Sequence of chain 1.B:
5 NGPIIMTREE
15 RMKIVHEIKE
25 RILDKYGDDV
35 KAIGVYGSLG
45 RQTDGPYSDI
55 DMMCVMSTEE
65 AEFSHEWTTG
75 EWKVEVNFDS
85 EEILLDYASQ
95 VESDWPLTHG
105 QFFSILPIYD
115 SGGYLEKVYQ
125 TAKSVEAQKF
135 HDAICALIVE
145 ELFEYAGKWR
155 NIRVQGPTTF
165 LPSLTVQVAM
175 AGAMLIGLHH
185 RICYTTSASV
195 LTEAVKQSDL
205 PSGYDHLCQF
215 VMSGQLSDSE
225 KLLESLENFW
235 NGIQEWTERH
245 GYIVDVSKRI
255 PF

A small-molecule ligand and the protein it binds are described below.
Small molecule (SMILES): Nc1ncnc2c1ncn2[C@@H]1O[C@H](CO[P](=O)(O)C[P](=O)(O)OP(=O)(O)O)[C@@H](O)[C@H]1O

Sequence of chain 1.A:
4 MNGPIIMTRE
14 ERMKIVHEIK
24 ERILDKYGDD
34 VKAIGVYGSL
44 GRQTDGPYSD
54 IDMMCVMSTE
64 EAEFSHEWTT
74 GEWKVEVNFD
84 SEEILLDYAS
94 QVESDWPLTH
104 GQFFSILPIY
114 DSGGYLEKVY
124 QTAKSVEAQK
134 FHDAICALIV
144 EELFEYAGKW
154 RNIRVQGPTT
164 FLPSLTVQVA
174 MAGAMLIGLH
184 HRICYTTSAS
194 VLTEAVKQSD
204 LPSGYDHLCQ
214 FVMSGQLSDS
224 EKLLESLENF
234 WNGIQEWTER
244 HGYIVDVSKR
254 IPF

Binding-site contacts:
Ligand atom O3' contacts residue ARG45 of chain 1.A at 2.9 Å (salt-bridge).
Ligand atom O1B contacts residue GLY41 of chain 1.A at 3.6 Å.
Ligand atom O3B contacts residue SER42 of chain 1.A at 3.4 Å.
Ligand atom O3G contacts residue SER52 of chain 1.A at 2.6 Å (h-bond).
Ligand atom C5' contacts residue NMY1 of chain 1.C at 3.4 Å.
Ligand atom PA contacts residue NMY1 of chain 1.C at 3.3 Å.
Ligand atom O3' contacts residue THR189 of chain 1.A at 3.2 Å (h-bond).
Ligand atom PA contacts residue GLU148 of chain 1.B at 3.5 Å.
Ligand atom O1A contacts residue LYS152 of chain 1.B at 2.9 Å (salt-bridge).
Ligand atom C2 contacts residue NMY1 of chain 1.C at 3.5 Å.
Ligand atom O2A contacts residue ASP53 of chain 1.A at 3.4 Å (salt-bridge).
Ligand atom PB contacts residue THR190 of chain 1.A at 3.6 Å.
Ligand atom O2B contacts residue THR190 of chain 1.A at 3.4 Å.
Ligand atom N1 contacts residue NMY1 of chain 1.C at 3.2 Å (h-bond).
Ligand atom C6 contacts residue NMY1 of chain 1.C at 3.3 Å.
Ligand atom C2 contacts residue THR102 of chain 1.A at 3.4 Å.
Ligand atom PA contacts residue CA1 of chain 1.F at 3.5 Å.
Ligand atom N1 contacts residue THR102 of chain 1.A at 3.6 Å.
Ligand atom C3A contacts residue THR190 of chain 1.A at 3.4 Å.
Ligand atom O2A contacts residue GLU148 of chain 1.B at 3.0 Å (salt-bridge).
Ligand atom O1B contacts residue SER42 of chain 1.A at 2.9 Å (h-bond).
Ligand atom O1B contacts residue CA1 of chain 1.F at 2.3 Å.
Ligand atom O2A contacts residue CA1 of chain 1.E at 2.6 Å.
Ligand atom O1A contacts residue NMY1 of chain 1.C at 2.6 Å (h-bond).
Ligand atom C5' contacts residue ASP55 of chain 1.A at 3.6 Å.
Ligand atom N9 contacts residue LEU101 of chain 1.A at 3.5 Å (h-bond).
Ligand atom O2' contacts residue GLN105 of chain 1.A at 3.3 Å (h-bond).
Ligand atom O2A contacts residue CA1 of chain 1.F at 2.3 Å.
Ligand atom C3A contacts residue LYS152 of chain 1.B at 3.2 Å.
Ligand atom O1B contacts residue ASP55 of chain 1.A at 3.4 Å (salt-bridge).
Ligand atom O2B contacts residue ARG45 of chain 1.A at 3.0 Å (salt-bridge).
Ligand atom O4' contacts residue TYR40 of chain 1.A at 3.6 Å.
Ligand atom O2A contacts residue NMY1 of chain 1.C at 3.3 Å (h-bond).
Ligand atom O3G contacts residue SER42 of chain 1.A at 2.9 Å (h-bond).
Ligand atom O2A contacts residue ASP55 of chain 1.A at 3.0 Å (salt-bridge).
Ligand atom O3B contacts residue THR190 of chain 1.A at 3.2 Å (h-bond).
Ligand atom PB contacts residue CA1 of chain 1.F at 3.5 Å.
Ligand atom O1A contacts residue GLU148 of chain 1.B at 3.1 Å (salt-bridge).
Ligand atom O1G contacts residue CA1 of chain 1.F at 2.7 Å.
Ligand atom O3' contacts residue GLY41 of chain 1.A at 3.6 Å.